Binding-site contacts:
Ligand atom O6 contacts residue ARG265 of chain 1.D at 4.0 Å.
Ligand atom O4 contacts residue MAN8 of chain 1.E at 3.7 Å.
Ligand atom O5 contacts residue ARG265 of chain 1.D at 3.0 Å (salt-bridge).
Ligand atom C6 contacts residue MAN8 of chain 1.E at 2.9 Å.
Ligand atom N2 contacts residue VAL151 of chain 1.D at 3.9 Å.
Ligand atom C5 contacts residue ARG265 of chain 1.D at 3.8 Å.
Ligand atom C7 contacts residue ASN153 of chain 1.D at 3.5 Å.
Ligand atom O5 contacts residue MAN8 of chain 1.E at 4.2 Å.
Ligand atom O6 contacts residue MAN8 of chain 1.E at 4.2 Å.
Ligand atom C7 contacts residue VAL151 of chain 1.D at 4.5 Å (hydrophobic).
Ligand atom C1 contacts residue ASN153 of chain 1.D at 1.4 Å.
Ligand atom C3 contacts residue ASN153 of chain 1.D at 3.8 Å.
Ligand atom C2 contacts residue ASN153 of chain 1.D at 2.5 Å.
Ligand atom N2 contacts residue ASN153 of chain 1.D at 2.9 Å (h-bond).
Ligand atom C6 contacts residue ARG265 of chain 1.D at 3.6 Å.
Ligand atom C5 contacts residue MAN8 of chain 1.E at 3.3 Å.
Ligand atom C8 contacts residue VAL151 of chain 1.D at 3.5 Å (hydrophobic).
Ligand atom O5 contacts residue ASN153 of chain 1.D at 2.4 Å (h-bond).
Ligand atom C4 contacts residue ASN153 of chain 1.D at 4.3 Å.
Ligand atom O7 contacts residue ASN153 of chain 1.D at 3.7 Å.
Ligand atom C1 contacts residue ARG265 of chain 1.D at 3.9 Å.
Ligand atom C4 contacts residue MAN8 of chain 1.E at 4.3 Å.
Ligand atom C5 contacts residue ASN153 of chain 1.D at 3.6 Å.

A protein and the small-molecule ligand that binds it are described below.
Small molecule (SMILES): CC(=O)N[C@@H]1[C@@H](O)[C@H](O)[C@@H](CO)O[C@H]1O

Sequence of chain 1.D:
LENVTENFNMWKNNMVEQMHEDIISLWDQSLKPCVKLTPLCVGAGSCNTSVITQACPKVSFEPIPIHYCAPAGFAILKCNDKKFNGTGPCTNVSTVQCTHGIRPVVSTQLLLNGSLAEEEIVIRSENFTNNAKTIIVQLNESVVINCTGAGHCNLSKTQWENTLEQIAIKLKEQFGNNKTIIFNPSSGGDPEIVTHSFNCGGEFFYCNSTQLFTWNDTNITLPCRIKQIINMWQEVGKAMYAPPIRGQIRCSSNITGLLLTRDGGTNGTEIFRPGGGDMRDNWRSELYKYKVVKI